This small molecule binds to this protein.
Small molecule (SMILES): c1ccc2[nH]c(-c3n[nH]c4ccccc34)nc2c1

Binding-site contacts:
Ligand atom C4 contacts residue LEU137 of chain 1.A at 3.7 Å (hydrophobic).
Ligand atom C1 contacts residue ALA36 of chain 1.A at 3.9 Å (hydrophobic).
Ligand atom C9 contacts residue CYS87 of chain 1.A at 2.9 Å (hydrophobic).
Ligand atom NAI contacts residue LEU137 of chain 1.A at 3.5 Å.
Ligand atom C7 contacts residue CYS87 of chain 1.A at 3.6 Å (hydrophobic).
Ligand atom C17 contacts residue GLU85 of chain 1.A at 3.6 Å.
Ligand atom C5 contacts residue LEU137 of chain 1.A at 3.1 Å (hydrophobic).
Ligand atom C12 contacts residue GLY90 of chain 1.A at 3.9 Å.
Ligand atom NAI contacts residue GLU85 of chain 1.A at 3.2 Å (salt-bridge).
Ligand atom N16 contacts residue ALA36 of chain 1.A at 3.6 Å.
Ligand atom C10 contacts residue TYR86 of chain 1.A at 3.9 Å (hydrophobic).
Ligand atom NAL contacts residue LEU15 of chain 1.A at 3.7 Å.
Ligand atom C17 contacts residue ALA36 of chain 1.A at 3.6 Å (hydrophobic).
Ligand atom C6 contacts residue LEU137 of chain 1.A at 3.3 Å (hydrophobic).
Ligand atom C10 contacts residue GLY90 of chain 1.A at 3.4 Å.
Ligand atom C7 contacts residue LEU15 of chain 1.A at 3.9 Å (hydrophobic).
Ligand atom C9 contacts residue TYR86 of chain 1.A at 3.9 Å (hydrophobic).
Ligand atom C3 contacts residue VAL23 of chain 1.A at 3.9 Å (hydrophobic).
Ligand atom C2 contacts residue SER147 of chain 1.A at 4.0 Å.
Ligand atom C14 contacts residue LEU15 of chain 1.A at 3.8 Å (hydrophobic).
Ligand atom C1 contacts residue LEU137 of chain 1.A at 3.9 Å (hydrophobic).
Ligand atom C13 contacts residue LEU15 of chain 1.A at 3.6 Å (hydrophobic).
Ligand atom N16 contacts residue CYS87 of chain 1.A at 3.8 Å.
Ligand atom N16 contacts residue LEU137 of chain 1.A at 3.5 Å.
Ligand atom N8 contacts residue CYS87 of chain 1.A at 2.4 Å (h-bond).
Ligand atom NAI contacts residue ALA36 of chain 1.A at 4.0 Å.
Ligand atom C9 contacts residue GLY90 of chain 1.A at 3.7 Å.
Ligand atom C5 contacts residue ALA36 of chain 1.A at 4.1 Å (hydrophobic).
Ligand atom C4 contacts residue VAL23 of chain 1.A at 4.0 Å (hydrophobic).
Ligand atom C10 contacts residue SER88 of chain 1.A at 4.0 Å.
Ligand atom C11 contacts residue GLY90 of chain 1.A at 3.4 Å.
Ligand atom C1 contacts residue GLU85 of chain 1.A at 4.1 Å.
Ligand atom N8 contacts residue TYR86 of chain 1.A at 3.4 Å.
Ligand atom N16 contacts residue GLU85 of chain 1.A at 2.5 Å (salt-bridge).
Ligand atom C7 contacts residue LEU137 of chain 1.A at 4.0 Å (hydrophobic).
Ligand atom N16 contacts residue TYR86 of chain 1.A at 3.9 Å.
Ligand atom NAI contacts residue CYS87 of chain 1.A at 3.1 Å (h-bond).
Ligand atom C17 contacts residue LEU137 of chain 1.A at 3.2 Å (hydrophobic).
Ligand atom C10 contacts residue CYS87 of chain 1.A at 3.0 Å (hydrophobic).
Ligand atom NAI contacts residue TYR86 of chain 1.A at 3.7 Å.

Sequence of chain 1.A:
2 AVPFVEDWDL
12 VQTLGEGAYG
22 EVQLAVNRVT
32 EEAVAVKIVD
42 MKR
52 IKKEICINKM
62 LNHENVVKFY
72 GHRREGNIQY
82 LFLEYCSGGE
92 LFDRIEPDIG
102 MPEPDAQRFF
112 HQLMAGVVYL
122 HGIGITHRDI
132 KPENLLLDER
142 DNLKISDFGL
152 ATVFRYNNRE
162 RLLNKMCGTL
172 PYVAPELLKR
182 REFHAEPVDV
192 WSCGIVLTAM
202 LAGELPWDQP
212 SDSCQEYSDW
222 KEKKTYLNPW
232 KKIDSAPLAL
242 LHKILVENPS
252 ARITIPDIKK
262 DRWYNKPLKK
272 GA